Binding-site contacts:
Ligand atom C6 contacts residue ASN187 of chain 1.A at 4.4 Å.
Ligand atom C2 contacts residue ASN184 of chain 1.A at 2.4 Å.
Ligand atom O5 contacts residue THR186 of chain 1.A at 3.7 Å.
Ligand atom C1 contacts residue ASN187 of chain 1.A at 4.3 Å.
Ligand atom C3 contacts residue ASN184 of chain 1.A at 3.8 Å.
Ligand atom C1 contacts residue THR186 of chain 1.A at 4.1 Å.
Ligand atom C5 contacts residue THR186 of chain 1.A at 3.5 Å.
Ligand atom C5 contacts residue ASN184 of chain 1.A at 3.6 Å.
Ligand atom O6 contacts residue ASN187 of chain 1.A at 3.5 Å.
Ligand atom O5 contacts residue ASN184 of chain 1.A at 2.3 Å (h-bond).
Ligand atom C7 contacts residue ASN184 of chain 1.A at 3.8 Å.
Ligand atom O7 contacts residue ASN184 of chain 1.A at 4.2 Å.
Ligand atom C6 contacts residue THR186 of chain 1.A at 3.6 Å.
Ligand atom N2 contacts residue ASN184 of chain 1.A at 2.9 Å (h-bond).
Ligand atom O5 contacts residue ASN187 of chain 1.A at 3.5 Å.
Ligand atom C1 contacts residue ASN184 of chain 1.A at 1.4 Å.
Ligand atom C4 contacts residue ASN184 of chain 1.A at 4.1 Å.
Ligand atom O6 contacts residue THR186 of chain 1.A at 4.5 Å.

This protein binds this small molecule.
Small molecule (SMILES): CC(=O)N[C@@H]1[C@@H](O)[C@H](O)[C@@H](CO)O[C@H]1O

Sequence of chain 1.A:
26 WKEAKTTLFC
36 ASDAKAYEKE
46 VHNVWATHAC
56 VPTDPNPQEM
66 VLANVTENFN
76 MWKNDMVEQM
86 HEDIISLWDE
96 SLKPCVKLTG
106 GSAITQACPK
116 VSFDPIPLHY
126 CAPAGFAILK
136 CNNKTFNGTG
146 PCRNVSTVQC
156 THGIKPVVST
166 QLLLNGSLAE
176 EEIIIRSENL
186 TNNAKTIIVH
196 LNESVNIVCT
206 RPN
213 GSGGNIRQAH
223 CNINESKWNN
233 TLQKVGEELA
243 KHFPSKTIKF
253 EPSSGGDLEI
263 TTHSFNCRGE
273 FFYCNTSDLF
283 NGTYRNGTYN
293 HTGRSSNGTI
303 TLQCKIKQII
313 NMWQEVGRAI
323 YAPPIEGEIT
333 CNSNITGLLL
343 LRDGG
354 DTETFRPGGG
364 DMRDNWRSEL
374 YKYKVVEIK